A small-molecule ligand and the protein it binds are described below.
Small molecule (SMILES): CC(=O)N[C@@H]1[C@@H](O)[C@H](O)[C@@H](CO)O[C@H]1O

Binding-site contacts:
Ligand atom C8 contacts residue ASN416 of chain 1.M at 4.2 Å.
Ligand atom C1 contacts residue ASN416 of chain 1.M at 1.4 Å.
Ligand atom C7 contacts residue ASN416 of chain 1.M at 3.3 Å.
Ligand atom N2 contacts residue ASN416 of chain 1.M at 2.8 Å (h-bond).
Ligand atom C3 contacts residue ASN416 of chain 1.M at 3.7 Å.
Ligand atom O5 contacts residue SER261 of chain 1.M at 3.7 Å.
Ligand atom C2 contacts residue ASN416 of chain 1.M at 2.4 Å.
Ligand atom C5 contacts residue ASN416 of chain 1.M at 3.7 Å.
Ligand atom O7 contacts residue ASN232 of chain 1.M at 4.2 Å.
Ligand atom C8 contacts residue ASN232 of chain 1.M at 3.5 Å.
Ligand atom C1 contacts residue SER261 of chain 1.M at 4.0 Å.
Ligand atom C7 contacts residue ASN232 of chain 1.M at 4.2 Å.
Ligand atom C8 contacts residue NAG1 of chain 1.AA at 3.5 Å.
Ligand atom O5 contacts residue ASN416 of chain 1.M at 2.4 Å (h-bond).
Ligand atom C4 contacts residue ASN416 of chain 1.M at 4.2 Å.
Ligand atom O7 contacts residue ASN416 of chain 1.M at 3.3 Å (h-bond).

Sequence of chain 1.M:
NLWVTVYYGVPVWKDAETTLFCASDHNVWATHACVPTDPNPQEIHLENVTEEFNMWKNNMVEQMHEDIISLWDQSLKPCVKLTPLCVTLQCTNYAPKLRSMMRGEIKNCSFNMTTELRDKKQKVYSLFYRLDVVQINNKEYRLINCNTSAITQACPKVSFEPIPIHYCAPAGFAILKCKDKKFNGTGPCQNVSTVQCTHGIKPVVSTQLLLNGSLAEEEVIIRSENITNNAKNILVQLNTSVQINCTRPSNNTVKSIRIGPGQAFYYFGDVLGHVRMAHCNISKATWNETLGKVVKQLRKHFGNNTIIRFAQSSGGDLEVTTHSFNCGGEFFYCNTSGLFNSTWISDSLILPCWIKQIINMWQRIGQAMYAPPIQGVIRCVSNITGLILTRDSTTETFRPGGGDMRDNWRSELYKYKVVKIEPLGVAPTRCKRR